A protein and the small-molecule ligand that binds it are described below.
Small molecule (SMILES): CC(=O)N[C@@H]1[C@@H](O)[C@H](O)[C@@H](CO)O[C@H]1O

Binding-site contacts:
Ligand atom C2 contacts residue ASN154 of chain 10.E at 2.5 Å.
Ligand atom O7 contacts residue ASN154 of chain 10.E at 4.0 Å.
Ligand atom C7 contacts residue ASN154 of chain 10.E at 3.6 Å.
Ligand atom O5 contacts residue ASN154 of chain 10.E at 2.4 Å (h-bond).
Ligand atom C4 contacts residue ASN154 of chain 10.E at 4.2 Å.
Ligand atom C1 contacts residue SER156 of chain 10.E at 4.5 Å.
Ligand atom C8 contacts residue ASN154 of chain 10.E at 4.0 Å.
Ligand atom O5 contacts residue SER157 of chain 10.E at 3.9 Å.
Ligand atom C3 contacts residue ASN154 of chain 10.E at 3.8 Å.
Ligand atom C1 contacts residue SER157 of chain 10.E at 4.2 Å.
Ligand atom N2 contacts residue ASN154 of chain 10.E at 2.9 Å (h-bond).
Ligand atom C1 contacts residue ASN154 of chain 10.E at 1.4 Å.
Ligand atom C5 contacts residue ASN154 of chain 10.E at 3.6 Å.

Sequence of chain 10.E:
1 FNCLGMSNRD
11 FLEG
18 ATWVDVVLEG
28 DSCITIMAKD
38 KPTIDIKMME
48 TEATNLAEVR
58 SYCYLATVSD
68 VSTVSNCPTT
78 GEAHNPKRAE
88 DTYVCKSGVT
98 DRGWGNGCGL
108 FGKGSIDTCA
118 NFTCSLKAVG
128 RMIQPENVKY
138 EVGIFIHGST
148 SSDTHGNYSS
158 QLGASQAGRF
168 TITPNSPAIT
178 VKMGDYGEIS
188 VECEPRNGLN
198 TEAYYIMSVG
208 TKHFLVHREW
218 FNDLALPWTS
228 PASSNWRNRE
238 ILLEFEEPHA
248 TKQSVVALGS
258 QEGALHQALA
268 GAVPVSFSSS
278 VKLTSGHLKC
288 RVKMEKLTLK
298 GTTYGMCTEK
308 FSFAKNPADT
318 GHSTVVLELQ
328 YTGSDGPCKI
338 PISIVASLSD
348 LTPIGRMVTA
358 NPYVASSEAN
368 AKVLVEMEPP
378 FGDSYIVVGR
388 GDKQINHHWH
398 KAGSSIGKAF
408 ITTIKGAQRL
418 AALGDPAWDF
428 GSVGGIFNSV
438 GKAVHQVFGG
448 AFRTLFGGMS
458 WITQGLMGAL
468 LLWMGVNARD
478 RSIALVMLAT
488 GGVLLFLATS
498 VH